Sequence of chain 1.B:
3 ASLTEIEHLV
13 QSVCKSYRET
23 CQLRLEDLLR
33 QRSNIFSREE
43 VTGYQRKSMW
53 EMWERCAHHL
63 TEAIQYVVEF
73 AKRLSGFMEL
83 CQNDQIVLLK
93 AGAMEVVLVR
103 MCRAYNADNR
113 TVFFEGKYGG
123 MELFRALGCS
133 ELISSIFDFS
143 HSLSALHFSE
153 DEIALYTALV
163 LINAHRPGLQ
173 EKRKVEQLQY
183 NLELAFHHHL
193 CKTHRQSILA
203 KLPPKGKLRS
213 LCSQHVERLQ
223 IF

This protein binds this small molecule.
Small molecule (SMILES): CC(=O)Nc1cc(-c2ccc(N(C)C(=O)c3c(F)cccc3Cl)c(N3C[C@H]4C[C@H]4C3)c2)n(C(C)C)n1

Binding-site contacts:
Ligand atom C4 contacts residue CYS131 of chain 1.B at 3.7 Å (hydrophobic).
Ligand atom C1 contacts residue HIS217 of chain 1.B at 3.8 Å.
Ligand atom C25 contacts residue CYS58 of chain 1.B at 3.7 Å (hydrophobic).
Ligand atom N1 contacts residue MET103 of chain 1.B at 3.8 Å.
Ligand atom C18 contacts residue PHE116 of chain 1.B at 3.5 Å (hydrophobic).
Ligand atom C21 contacts residue HIS61 of chain 1.B at 3.8 Å.
Ligand atom C5 contacts residue LEU129 of chain 1.B at 3.7 Å (hydrophobic).
Ligand atom O contacts residue HIS217 of chain 1.B at 3.1 Å (h-bond).
Ligand atom C20 contacts residue HIS61 of chain 1.B at 3.4 Å.
Ligand atom C13 contacts residue ILE138 of chain 1.B at 3.6 Å (hydrophobic).
Ligand atom C3 contacts residue LEU134 of chain 1.B at 3.7 Å (hydrophobic).
Ligand atom C10 contacts residue MET103 of chain 1.B at 3.5 Å (hydrophobic).
Ligand atom C23 contacts residue HIS61 of chain 1.B at 3.6 Å.
Ligand atom CL contacts residue ILE138 of chain 1.B at 3.2 Å.
Ligand atom C23 contacts residue LEU62 of chain 1.B at 3.8 Å (hydrophobic).
Ligand atom C13 contacts residue MET103 of chain 1.B at 3.4 Å (hydrophobic).
Ligand atom N3 contacts residue HIS61 of chain 1.B at 3.8 Å.
Ligand atom C17 contacts residue HIS61 of chain 1.B at 3.8 Å.
Ligand atom C7 contacts residue CYS58 of chain 1.B at 3.8 Å (hydrophobic).
Ligand atom C20 contacts residue GLU117 of chain 1.B at 3.8 Å.
Ligand atom C12 contacts residue PHE139 of chain 1.B at 3.4 Å (hydrophobic).
Ligand atom C26 contacts residue CYS58 of chain 1.B at 3.7 Å (hydrophobic).
Ligand atom C12 contacts residue PHE126 of chain 1.B at 3.4 Å (hydrophobic).
Ligand atom F contacts residue TRP55 of chain 1.B at 3.8 Å.
Ligand atom O1 contacts residue HIS61 of chain 1.B at 3.6 Å.
Ligand atom C11 contacts residue PHE139 of chain 1.B at 3.6 Å (hydrophobic).
Ligand atom F contacts residue CYS58 of chain 1.B at 3.3 Å.
Ligand atom C18 contacts residue HIS61 of chain 1.B at 3.6 Å.
Ligand atom C14 contacts residue MET103 of chain 1.B at 3.7 Å (hydrophobic).
Ligand atom C11 contacts residue MET103 of chain 1.B at 3.4 Å (hydrophobic).
Ligand atom C23 contacts residue ALA65 of chain 1.B at 3.3 Å (hydrophobic).
Ligand atom C19 contacts residue HIS61 of chain 1.B at 3.6 Å.
Ligand atom C contacts residue HIS217 of chain 1.B at 3.7 Å.
Ligand atom O contacts residue LEU62 of chain 1.B at 3.8 Å.
Ligand atom CL contacts residue HIS217 of chain 1.B at 3.6 Å.
Ligand atom C7 contacts residue LEU129 of chain 1.B at 3.6 Å (hydrophobic).
Ligand atom O1 contacts residue GLU117 of chain 1.B at 3.0 Å (salt-bridge).
Ligand atom C2 contacts residue HIS217 of chain 1.B at 3.7 Å.
Ligand atom N2 contacts residue HIS61 of chain 1.B at 3.6 Å (h-bond).
Ligand atom O1 contacts residue PHE116 of chain 1.B at 3.6 Å.